Binding-site contacts:
Ligand atom C7 contacts residue ASN230 of chain 1.A at 3.5 Å.
Ligand atom O5 contacts residue THR105 of chain 1.A at 3.4 Å.
Ligand atom N2 contacts residue ASN230 of chain 1.A at 2.9 Å (h-bond).
Ligand atom C5 contacts residue THR105 of chain 1.A at 4.4 Å.
Ligand atom C1 contacts residue THR232 of chain 1.A at 3.8 Å.
Ligand atom C3 contacts residue ASN230 of chain 1.A at 3.8 Å.
Ligand atom C6 contacts residue THR232 of chain 1.A at 4.4 Å.
Ligand atom O7 contacts residue ASN230 of chain 1.A at 3.6 Å (h-bond).
Ligand atom O5 contacts residue THR232 of chain 1.A at 3.8 Å.
Ligand atom C5 contacts residue ASN230 of chain 1.A at 3.6 Å.
Ligand atom O6 contacts residue THR106 of chain 1.A at 4.5 Å.
Ligand atom C7 contacts residue GLU461 of chain 1.C at 3.8 Å.
Ligand atom C5 contacts residue THR232 of chain 1.A at 3.9 Å.
Ligand atom O5 contacts residue ASN230 of chain 1.A at 2.3 Å (h-bond).
Ligand atom O6 contacts residue THR105 of chain 1.A at 3.9 Å.
Ligand atom C2 contacts residue ASN230 of chain 1.A at 2.4 Å.
Ligand atom C1 contacts residue THR105 of chain 1.A at 3.9 Å.
Ligand atom C8 contacts residue LYS458 of chain 1.C at 3.7 Å.
Ligand atom C1 contacts residue ASN230 of chain 1.A at 1.4 Å.
Ligand atom O7 contacts residue ARG453 of chain 1.C at 4.4 Å.
Ligand atom C4 contacts residue ASN230 of chain 1.A at 4.2 Å.
Ligand atom C8 contacts residue GLU461 of chain 1.C at 3.5 Å.
Ligand atom C6 contacts residue THR105 of chain 1.A at 4.3 Å.
Ligand atom O7 contacts residue GLU461 of chain 1.C at 3.1 Å (salt-bridge).

Sequence of chain 1.C:
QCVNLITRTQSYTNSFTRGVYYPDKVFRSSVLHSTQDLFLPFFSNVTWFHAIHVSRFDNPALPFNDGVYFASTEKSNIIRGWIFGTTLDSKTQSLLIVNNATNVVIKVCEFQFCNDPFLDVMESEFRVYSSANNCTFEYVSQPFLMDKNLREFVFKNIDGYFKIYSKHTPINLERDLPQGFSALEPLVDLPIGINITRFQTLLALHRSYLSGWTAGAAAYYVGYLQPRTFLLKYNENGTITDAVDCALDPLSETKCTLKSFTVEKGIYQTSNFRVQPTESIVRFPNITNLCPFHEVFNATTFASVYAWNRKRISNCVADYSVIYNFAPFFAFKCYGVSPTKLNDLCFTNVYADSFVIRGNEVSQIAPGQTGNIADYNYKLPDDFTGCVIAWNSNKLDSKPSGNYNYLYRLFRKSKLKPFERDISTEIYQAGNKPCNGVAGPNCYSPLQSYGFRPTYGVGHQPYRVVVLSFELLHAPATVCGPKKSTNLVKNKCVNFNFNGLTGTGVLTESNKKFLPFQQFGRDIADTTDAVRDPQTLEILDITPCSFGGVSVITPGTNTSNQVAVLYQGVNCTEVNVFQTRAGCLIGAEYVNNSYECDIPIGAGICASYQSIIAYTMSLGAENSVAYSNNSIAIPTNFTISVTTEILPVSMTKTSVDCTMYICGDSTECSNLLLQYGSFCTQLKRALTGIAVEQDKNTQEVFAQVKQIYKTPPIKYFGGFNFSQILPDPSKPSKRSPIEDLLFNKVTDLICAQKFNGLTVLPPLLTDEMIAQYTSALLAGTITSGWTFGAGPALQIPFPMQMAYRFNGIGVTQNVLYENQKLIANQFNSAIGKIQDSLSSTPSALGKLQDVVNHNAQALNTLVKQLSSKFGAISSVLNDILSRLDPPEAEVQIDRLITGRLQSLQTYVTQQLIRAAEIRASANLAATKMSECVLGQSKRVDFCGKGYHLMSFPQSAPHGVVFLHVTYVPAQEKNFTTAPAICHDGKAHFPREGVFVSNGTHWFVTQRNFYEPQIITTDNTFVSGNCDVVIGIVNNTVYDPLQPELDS

This protein binds this small molecule.
Small molecule (SMILES): CC(=O)N[C@@H]1[C@@H](O)[C@H](O)[C@@H](CO)O[C@H]1O

Sequence of chain 1.A:
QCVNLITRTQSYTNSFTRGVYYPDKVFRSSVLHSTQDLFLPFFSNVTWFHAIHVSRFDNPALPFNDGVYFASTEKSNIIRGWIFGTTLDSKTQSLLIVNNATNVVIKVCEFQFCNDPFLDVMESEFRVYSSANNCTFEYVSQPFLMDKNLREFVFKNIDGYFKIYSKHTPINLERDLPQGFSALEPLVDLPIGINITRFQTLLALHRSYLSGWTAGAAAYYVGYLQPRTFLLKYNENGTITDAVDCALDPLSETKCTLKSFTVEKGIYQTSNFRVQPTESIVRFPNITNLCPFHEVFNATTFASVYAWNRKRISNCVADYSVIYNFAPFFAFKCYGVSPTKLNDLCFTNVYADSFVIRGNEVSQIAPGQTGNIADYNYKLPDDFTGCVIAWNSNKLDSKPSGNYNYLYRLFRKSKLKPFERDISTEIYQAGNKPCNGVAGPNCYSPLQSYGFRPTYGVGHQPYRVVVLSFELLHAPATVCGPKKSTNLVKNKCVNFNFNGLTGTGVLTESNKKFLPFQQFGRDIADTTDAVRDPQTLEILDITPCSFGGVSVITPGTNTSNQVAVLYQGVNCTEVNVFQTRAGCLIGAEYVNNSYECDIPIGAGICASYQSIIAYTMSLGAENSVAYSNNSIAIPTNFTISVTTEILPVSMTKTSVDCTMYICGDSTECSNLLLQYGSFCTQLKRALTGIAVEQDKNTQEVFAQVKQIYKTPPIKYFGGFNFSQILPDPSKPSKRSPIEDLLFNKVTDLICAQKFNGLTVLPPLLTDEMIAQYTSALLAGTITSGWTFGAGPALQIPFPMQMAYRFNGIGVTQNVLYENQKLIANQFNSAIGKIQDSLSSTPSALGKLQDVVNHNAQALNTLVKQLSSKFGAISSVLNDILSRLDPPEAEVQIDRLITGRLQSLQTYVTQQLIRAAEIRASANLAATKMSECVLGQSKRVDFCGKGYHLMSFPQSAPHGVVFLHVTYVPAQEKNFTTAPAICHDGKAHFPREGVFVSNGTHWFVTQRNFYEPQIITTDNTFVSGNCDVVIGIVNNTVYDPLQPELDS